The protein below binds the small molecule below.
Small molecule (SMILES): OC[C@H]1O[C@H](O)[C@H](F)[C@@H](O)[C@@H]1O

Binding-site contacts:
Ligand atom C1 contacts residue TYR330 of chain 1.A at 3.3 Å (hydrophobic).
Ligand atom C6 contacts residue GLU464 of chain 1.A at 3.5 Å.
Ligand atom O3 contacts residue GLN39 of chain 1.A at 2.7 Å (h-bond).
Ligand atom F2 contacts residue GLU409 of chain 1.A at 2.7 Å.
Ligand atom C4 contacts residue GLN39 of chain 1.A at 4.1 Å.
Ligand atom C3 contacts residue TRP457 of chain 1.A at 3.5 Å (hydrophobic).
Ligand atom C6 contacts residue PHE473 of chain 1.A at 3.6 Å (hydrophobic).
Ligand atom C4 contacts residue TRP457 of chain 1.A at 3.7 Å (hydrophobic).
Ligand atom O3 contacts residue TRP457 of chain 1.A at 3.8 Å.
Ligand atom O6 contacts residue PHE473 of chain 1.A at 3.8 Å.
Ligand atom C2 contacts residue GLN187 of chain 1.A at 3.8 Å.
Ligand atom C4 contacts residue GLU464 of chain 1.A at 3.6 Å.
Ligand atom O4 contacts residue GLN39 of chain 1.A at 3.0 Å (h-bond).
Ligand atom C5 contacts residue TYR330 of chain 1.A at 3.2 Å (hydrophobic).
Ligand atom F2 contacts residue ASN186 of chain 1.A at 2.9 Å.
Ligand atom O3 contacts residue PHE465 of chain 1.A at 3.3 Å.
Ligand atom O4 contacts residue TRP457 of chain 1.A at 3.0 Å.
Ligand atom C3 contacts residue HIS141 of chain 1.A at 3.9 Å.
Ligand atom C2 contacts residue HIS141 of chain 1.A at 4.0 Å.
Ligand atom C6 contacts residue TYR330 of chain 1.A at 3.5 Å (hydrophobic).
Ligand atom C1 contacts residue GLU409 of chain 1.A at 1.6 Å.
Ligand atom C6 contacts residue ASC1 of chain 1.K at 3.7 Å.
Ligand atom O5 contacts residue TYR330 of chain 1.A at 3.0 Å (h-bond).
Ligand atom F2 contacts residue GLN187 of chain 1.A at 3.7 Å.
Ligand atom C3 contacts residue GLU409 of chain 1.A at 3.2 Å.
Ligand atom C2 contacts residue ASN186 of chain 1.A at 4.1 Å.
Ligand atom O6 contacts residue GLU464 of chain 1.A at 2.5 Å (salt-bridge).
Ligand atom C4 contacts residue GLU409 of chain 1.A at 3.8 Å.
Ligand atom C6 contacts residue TRP457 of chain 1.A at 3.7 Å (hydrophobic).
Ligand atom C3 contacts residue GLN39 of chain 1.A at 3.7 Å.
Ligand atom F2 contacts residue HIS141 of chain 1.A at 3.1 Å.
Ligand atom O3 contacts residue HIS141 of chain 1.A at 3.0 Å (h-bond).
Ligand atom O5 contacts residue GLU409 of chain 1.A at 2.5 Å (salt-bridge).
Ligand atom O6 contacts residue ASC1 of chain 1.K at 3.1 Å (h-bond).
Ligand atom C2 contacts residue GLU409 of chain 1.A at 2.7 Å.
Ligand atom O4 contacts residue GLU464 of chain 1.A at 2.6 Å (salt-bridge).
Ligand atom O5 contacts residue GLN187 of chain 1.A at 4.1 Å.
Ligand atom C5 contacts residue TRP457 of chain 1.A at 3.4 Å (hydrophobic).
Ligand atom C1 contacts residue GLN187 of chain 1.A at 3.3 Å.
Ligand atom C5 contacts residue GLU409 of chain 1.A at 3.0 Å.

Sequence of chain 1.A:
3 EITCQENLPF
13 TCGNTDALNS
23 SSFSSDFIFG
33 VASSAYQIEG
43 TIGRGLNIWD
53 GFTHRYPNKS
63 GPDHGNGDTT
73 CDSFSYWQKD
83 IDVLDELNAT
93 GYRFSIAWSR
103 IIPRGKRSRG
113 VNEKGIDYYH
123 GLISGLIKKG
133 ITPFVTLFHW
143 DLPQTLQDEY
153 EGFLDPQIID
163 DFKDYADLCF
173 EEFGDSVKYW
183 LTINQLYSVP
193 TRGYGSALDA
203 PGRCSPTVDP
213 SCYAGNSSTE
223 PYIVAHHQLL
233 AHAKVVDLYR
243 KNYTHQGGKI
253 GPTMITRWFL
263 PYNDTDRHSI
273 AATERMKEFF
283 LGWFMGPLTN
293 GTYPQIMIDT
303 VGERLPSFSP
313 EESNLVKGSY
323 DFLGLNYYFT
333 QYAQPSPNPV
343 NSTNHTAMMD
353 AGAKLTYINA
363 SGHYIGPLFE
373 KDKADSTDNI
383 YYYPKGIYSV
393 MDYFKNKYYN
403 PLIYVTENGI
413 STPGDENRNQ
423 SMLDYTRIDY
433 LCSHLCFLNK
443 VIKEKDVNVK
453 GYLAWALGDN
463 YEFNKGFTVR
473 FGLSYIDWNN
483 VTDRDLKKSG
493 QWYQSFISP